Sequence of chain 1.D:
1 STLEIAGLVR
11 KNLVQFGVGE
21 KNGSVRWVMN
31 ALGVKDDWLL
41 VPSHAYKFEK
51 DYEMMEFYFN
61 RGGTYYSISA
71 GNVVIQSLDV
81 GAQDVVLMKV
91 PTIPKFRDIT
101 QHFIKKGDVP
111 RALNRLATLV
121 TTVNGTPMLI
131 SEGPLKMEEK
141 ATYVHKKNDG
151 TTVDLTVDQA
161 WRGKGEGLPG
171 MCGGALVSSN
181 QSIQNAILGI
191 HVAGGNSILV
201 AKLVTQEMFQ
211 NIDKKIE

Binding-site contacts:
Ligand atom CE2 contacts residue ASN124 of chain 1.D at 3.5 Å.
Ligand atom CD1 contacts residue GLY170 of chain 1.D at 3.1 Å.
Ligand atom CZ contacts residue THR122 of chain 1.D at 3.9 Å.
Ligand atom C1 contacts residue CYS172 of chain 1.D at 2.9 Å (hydrophobic).
Ligand atom CE2 contacts residue MET29 of chain 1.D at 4.0 Å (hydrophobic).
Ligand atom O1 contacts residue MET171 of chain 1.D at 3.2 Å (h-bond).
Ligand atom CD2 contacts residue ASN124 of chain 1.D at 3.3 Å.
Ligand atom O2 contacts residue PRO169 of chain 1.D at 4.0 Å.
Ligand atom CZ contacts residue MET29 of chain 1.D at 3.6 Å (hydrophobic).
Ligand atom CE1 contacts residue THR122 of chain 1.D at 3.5 Å.
Ligand atom C1 contacts residue GLY170 of chain 1.D at 4.0 Å.
Ligand atom CE2 contacts residue TRP27 of chain 1.D at 3.9 Å (hydrophobic).
Ligand atom CG1 contacts residue HIS145 of chain 1.D at 3.9 Å.
Ligand atom CG1 contacts residue MET29 of chain 1.D at 3.9 Å (hydrophobic).
Ligand atom CD1 contacts residue ASN124 of chain 1.D at 4.0 Å.
Ligand atom O2 contacts residue GLY170 of chain 1.D at 2.8 Å (h-bond).
Ligand atom CB2 contacts residue VAL28 of chain 1.D at 3.7 Å (hydrophobic).
Ligand atom CZ contacts residue ASN124 of chain 1.D at 3.7 Å.
Ligand atom CA contacts residue GLY170 of chain 1.D at 3.3 Å.
Ligand atom CA2 contacts residue VAL28 of chain 1.D at 3.3 Å (hydrophobic).
Ligand atom CA contacts residue VAL28 of chain 1.D at 3.9 Å (hydrophobic).
Ligand atom CE2 contacts residue GLN15 of chain 1.D at 3.6 Å.
Ligand atom CG contacts residue VAL28 of chain 1.D at 3.7 Å (hydrophobic).
Ligand atom C2 contacts residue GLY170 of chain 1.D at 3.4 Å.
Ligand atom CD2 contacts residue TRP27 of chain 1.D at 3.7 Å (hydrophobic).
Ligand atom C2 contacts residue VAL28 of chain 1.D at 3.5 Å (hydrophobic).
Ligand atom N contacts residue GLY170 of chain 1.D at 3.5 Å.
Ligand atom N2 contacts residue CYS172 of chain 1.D at 3.6 Å.
Ligand atom CZ contacts residue GLN15 of chain 1.D at 4.1 Å.
Ligand atom CE1 contacts residue MET29 of chain 1.D at 4.0 Å (hydrophobic).
Ligand atom CE1 contacts residue GLY170 of chain 1.D at 2.9 Å.
Ligand atom CD1 contacts residue VAL28 of chain 1.D at 3.9 Å (hydrophobic).
Ligand atom CH3 contacts residue CYS172 of chain 1.D at 1.9 Å (hydrophobic).
Ligand atom N contacts residue VAL28 of chain 1.D at 2.8 Å (h-bond).
Ligand atom CG1 contacts residue VAL28 of chain 1.D at 4.0 Å (hydrophobic).
Ligand atom CB contacts residue VAL28 of chain 1.D at 3.9 Å (hydrophobic).
Ligand atom O1 contacts residue CYS172 of chain 1.D at 3.0 Å (h-bond).
Ligand atom CE1 contacts residue ASN124 of chain 1.D at 3.5 Å.
Ligand atom CD2 contacts residue VAL28 of chain 1.D at 4.1 Å (hydrophobic).
Ligand atom O1 contacts residue GLY170 of chain 1.D at 3.0 Å.

This protein binds this small molecule.
Small molecule (SMILES): CC(C)[C@H](NC(=O)CI)C(=O)N[C@@H](Cc1ccccc1)C(N)=O